Binding-site contacts:
Ligand atom O6 contacts residue PRO56 of chain 1.A at 3.6 Å.
Ligand atom O5 contacts residue THR153 of chain 1.A at 4.4 Å.
Ligand atom N2 contacts residue ASN150 of chain 1.A at 3.3 Å (h-bond).
Ligand atom C8 contacts residue SER215 of chain 1.A at 3.3 Å.
Ligand atom C3 contacts residue ASN150 of chain 1.A at 3.9 Å.
Ligand atom C5 contacts residue ASN150 of chain 1.A at 3.4 Å.
Ligand atom C4 contacts residue ASN150 of chain 1.A at 4.2 Å.
Ligand atom C5 contacts residue THR153 of chain 1.A at 4.4 Å.
Ligand atom C2 contacts residue ASN150 of chain 1.A at 2.8 Å.
Ligand atom O6 contacts residue THR153 of chain 1.A at 3.6 Å (h-bond).
Ligand atom C1 contacts residue ASN150 of chain 1.A at 1.4 Å.
Ligand atom O7 contacts residue ASN150 of chain 1.A at 3.6 Å (h-bond).
Ligand atom C7 contacts residue ASN150 of chain 1.A at 3.6 Å.
Ligand atom O6 contacts residue MET53 of chain 1.A at 3.3 Å (h-bond).
Ligand atom O5 contacts residue ASN150 of chain 1.A at 2.2 Å (h-bond).

Sequence of chain 1.A:
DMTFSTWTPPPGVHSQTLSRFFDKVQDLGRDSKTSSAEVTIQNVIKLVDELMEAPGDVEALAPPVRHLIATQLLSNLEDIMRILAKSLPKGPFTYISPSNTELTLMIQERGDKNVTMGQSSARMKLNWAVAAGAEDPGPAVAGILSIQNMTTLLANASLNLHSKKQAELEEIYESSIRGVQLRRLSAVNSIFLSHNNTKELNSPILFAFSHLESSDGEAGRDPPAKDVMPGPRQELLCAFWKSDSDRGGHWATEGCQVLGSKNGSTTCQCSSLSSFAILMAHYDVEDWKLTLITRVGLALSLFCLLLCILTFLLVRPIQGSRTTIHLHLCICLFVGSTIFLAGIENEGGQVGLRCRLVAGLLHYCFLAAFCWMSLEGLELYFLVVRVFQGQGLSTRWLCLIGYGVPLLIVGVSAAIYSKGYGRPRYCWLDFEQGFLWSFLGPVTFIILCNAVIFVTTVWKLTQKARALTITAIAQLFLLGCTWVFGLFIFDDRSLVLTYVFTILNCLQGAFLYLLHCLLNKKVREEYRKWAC

This protein binds this small molecule.
Small molecule (SMILES): CC(=O)N[C@@H]1[C@@H](O)[C@H](O)[C@@H](CO)O[C@H]1O